Sequence of chain 1.C:
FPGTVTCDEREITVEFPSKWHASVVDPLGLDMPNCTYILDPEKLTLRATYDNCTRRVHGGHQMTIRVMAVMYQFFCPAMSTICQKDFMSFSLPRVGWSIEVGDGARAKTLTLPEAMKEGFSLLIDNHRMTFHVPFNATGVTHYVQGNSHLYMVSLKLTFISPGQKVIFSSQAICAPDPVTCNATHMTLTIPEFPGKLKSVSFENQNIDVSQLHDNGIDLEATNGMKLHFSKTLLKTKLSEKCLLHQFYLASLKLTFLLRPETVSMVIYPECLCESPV

A protein and the small-molecule ligand that binds it are described below.
Small molecule (SMILES): CC(=O)N[C@@H]1[C@@H](O)[C@H](O)[C@@H](CO)O[C@H]1O

Binding-site contacts:
Ligand atom C6 contacts residue GLU167 of chain 1.C at 4.5 Å.
Ligand atom C3 contacts residue ASN185 of chain 1.C at 3.9 Å.
Ligand atom C8 contacts residue ASN185 of chain 1.C at 3.8 Å.
Ligand atom C1 contacts residue ASN185 of chain 1.C at 1.4 Å.
Ligand atom C4 contacts residue ASN185 of chain 1.C at 4.3 Å.
Ligand atom C2 contacts residue ASN185 of chain 1.C at 2.5 Å.
Ligand atom O6 contacts residue ASN185 of chain 1.C at 4.5 Å.
Ligand atom C6 contacts residue LYS166 of chain 1.C at 4.3 Å.
Ligand atom N2 contacts residue ASN185 of chain 1.C at 3.0 Å (h-bond).
Ligand atom C7 contacts residue ASN185 of chain 1.C at 3.6 Å.
Ligand atom O5 contacts residue ASN185 of chain 1.C at 2.4 Å (h-bond).
Ligand atom O7 contacts residue ASN185 of chain 1.C at 4.5 Å.
Ligand atom C5 contacts residue ASN185 of chain 1.C at 3.6 Å.
Ligand atom O6 contacts residue GLU167 of chain 1.C at 3.9 Å.